Sequence of chain 1.A:
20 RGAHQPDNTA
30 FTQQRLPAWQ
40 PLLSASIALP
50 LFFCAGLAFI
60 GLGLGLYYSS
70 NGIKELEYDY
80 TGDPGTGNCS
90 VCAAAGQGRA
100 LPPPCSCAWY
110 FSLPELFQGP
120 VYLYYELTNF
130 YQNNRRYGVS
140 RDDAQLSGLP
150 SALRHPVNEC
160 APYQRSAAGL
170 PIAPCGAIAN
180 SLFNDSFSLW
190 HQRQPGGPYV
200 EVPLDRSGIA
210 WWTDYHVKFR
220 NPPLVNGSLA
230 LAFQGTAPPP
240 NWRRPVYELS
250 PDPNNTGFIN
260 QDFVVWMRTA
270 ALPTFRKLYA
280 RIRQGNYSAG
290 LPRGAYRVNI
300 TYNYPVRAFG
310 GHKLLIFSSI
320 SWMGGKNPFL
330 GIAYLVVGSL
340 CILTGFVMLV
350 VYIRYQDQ

This protein binds this small molecule.
Small molecule (SMILES): CC(=O)N[C@@H]1[C@@H](O)[C@H](O)[C@@H](CO)O[C@H]1O

Binding-site contacts:
Ligand atom C5 contacts residue ASN298 of chain 1.A at 3.7 Å.
Ligand atom C5 contacts residue ARG296 of chain 1.A at 3.3 Å.
Ligand atom O5 contacts residue ARG296 of chain 1.A at 3.8 Å.
Ligand atom C6 contacts residue TYR109 of chain 1.A at 4.4 Å (hydrophobic).
Ligand atom C2 contacts residue ASN298 of chain 1.A at 2.4 Å.
Ligand atom O7 contacts residue ASN298 of chain 1.A at 3.2 Å (h-bond).
Ligand atom O4 contacts residue ARG296 of chain 1.A at 3.9 Å.
Ligand atom C7 contacts residue ASN298 of chain 1.A at 3.4 Å.
Ligand atom C4 contacts residue ARG296 of chain 1.A at 4.2 Å.
Ligand atom C3 contacts residue ASN298 of chain 1.A at 3.7 Å.
Ligand atom C1 contacts residue ASN298 of chain 1.A at 1.4 Å.
Ligand atom O5 contacts residue ASN298 of chain 1.A at 2.4 Å (h-bond).
Ligand atom C8 contacts residue TRP189 of chain 1.A at 4.1 Å (hydrophobic).
Ligand atom C7 contacts residue TRP189 of chain 1.A at 4.5 Å (hydrophobic).
Ligand atom C6 contacts residue ARG296 of chain 1.A at 3.9 Å.
Ligand atom C4 contacts residue ASN298 of chain 1.A at 4.2 Å.
Ligand atom O3 contacts residue ASN298 of chain 1.A at 4.1 Å.
Ligand atom C1 contacts residue ARG296 of chain 1.A at 4.1 Å.
Ligand atom N2 contacts residue ASN298 of chain 1.A at 3.0 Å (h-bond).
Ligand atom C6 contacts residue ASN298 of chain 1.A at 4.4 Å.